The protein below binds the small molecule below.
Small molecule (SMILES): CC(=O)N[C@@H]1[C@@H](O)[C@H](O)[C@@H](CO)O[C@H]1O

Sequence of chain 1.B:
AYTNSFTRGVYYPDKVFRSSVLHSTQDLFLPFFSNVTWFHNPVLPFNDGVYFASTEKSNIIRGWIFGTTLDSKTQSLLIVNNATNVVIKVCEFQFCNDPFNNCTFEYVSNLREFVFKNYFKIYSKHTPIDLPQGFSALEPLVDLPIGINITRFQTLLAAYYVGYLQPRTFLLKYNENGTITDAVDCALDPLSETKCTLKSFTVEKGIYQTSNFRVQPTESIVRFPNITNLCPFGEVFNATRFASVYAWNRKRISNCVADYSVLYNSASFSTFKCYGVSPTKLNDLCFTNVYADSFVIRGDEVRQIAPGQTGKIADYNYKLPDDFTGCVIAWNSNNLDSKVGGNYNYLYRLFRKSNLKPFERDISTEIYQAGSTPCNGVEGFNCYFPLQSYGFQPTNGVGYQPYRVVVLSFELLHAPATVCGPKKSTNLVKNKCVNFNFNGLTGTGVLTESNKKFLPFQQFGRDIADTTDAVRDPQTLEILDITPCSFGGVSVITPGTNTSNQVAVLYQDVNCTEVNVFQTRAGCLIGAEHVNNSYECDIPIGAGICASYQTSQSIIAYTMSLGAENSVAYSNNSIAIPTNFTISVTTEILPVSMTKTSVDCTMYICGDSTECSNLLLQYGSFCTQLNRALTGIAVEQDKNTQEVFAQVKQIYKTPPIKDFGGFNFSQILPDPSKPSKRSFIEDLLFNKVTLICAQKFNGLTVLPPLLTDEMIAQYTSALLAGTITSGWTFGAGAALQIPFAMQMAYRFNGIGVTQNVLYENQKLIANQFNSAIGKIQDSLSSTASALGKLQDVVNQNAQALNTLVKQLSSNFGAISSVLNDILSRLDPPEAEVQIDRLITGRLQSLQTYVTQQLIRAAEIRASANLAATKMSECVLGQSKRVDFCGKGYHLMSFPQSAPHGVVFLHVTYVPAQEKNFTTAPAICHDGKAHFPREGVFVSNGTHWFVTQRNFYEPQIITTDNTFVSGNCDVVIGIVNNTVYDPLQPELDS

Binding-site contacts:
Ligand atom C7 contacts residue ASN657 of chain 1.B at 3.3 Å.
Ligand atom C5 contacts residue ASN657 of chain 1.B at 3.7 Å.
Ligand atom C2 contacts residue ASN657 of chain 1.B at 2.5 Å.
Ligand atom C8 contacts residue ASN657 of chain 1.B at 4.4 Å.
Ligand atom N2 contacts residue ASN657 of chain 1.B at 2.9 Å (h-bond).
Ligand atom C3 contacts residue ASN657 of chain 1.B at 3.8 Å.
Ligand atom O5 contacts residue ASN657 of chain 1.B at 2.4 Å (h-bond).
Ligand atom C8 contacts residue HIS655 of chain 1.B at 3.6 Å.
Ligand atom C1 contacts residue ASN657 of chain 1.B at 1.4 Å.
Ligand atom C4 contacts residue ASN657 of chain 1.B at 4.2 Å.
Ligand atom O7 contacts residue ASN657 of chain 1.B at 3.3 Å (h-bond).